A small-molecule ligand and the protein it binds are described below.
Small molecule (SMILES): CC(C)C[C@H](NC(=O)[C@@H](O)[C@H](N)Cc1ccccc1)C(=O)O

Binding-site contacts:
Ligand atom C13 contacts residue ARG380 of chain 1.E at 3.6 Å.
Ligand atom O2 contacts residue ZN1 of chain 1.UA at 2.1 Å.
Ligand atom O2 contacts residue ASP296 of chain 1.E at 3.0 Å (salt-bridge).
Ligand atom C2 contacts residue MG1 of chain 1.WA at 3.5 Å.
Ligand atom O2 contacts residue CO31 of chain 1.TA at 2.8 Å (h-bond).
Ligand atom C3 contacts residue ASP376 of chain 1.E at 3.3 Å.
Ligand atom C11 contacts residue PHE315 of chain 1.E at 3.7 Å (hydrophobic).
Ligand atom C10 contacts residue MET309 of chain 1.E at 3.0 Å (hydrophobic).
Ligand atom O2 contacts residue LYS291 of chain 1.E at 3.2 Å (salt-bridge).
Ligand atom O4 contacts residue THR405 of chain 1.E at 3.5 Å.
Ligand atom C1 contacts residue THR403 of chain 1.E at 3.7 Å.
Ligand atom N1 contacts residue CO31 of chain 1.TA at 3.4 Å (h-bond).
Ligand atom O3 contacts residue MG1 of chain 1.WA at 3.2 Å.
Ligand atom C13 contacts residue CO31 of chain 1.TA at 3.7 Å.
Ligand atom C3 contacts residue MG1 of chain 1.WA at 3.5 Å.
Ligand atom N2 contacts residue LYS291 of chain 1.E at 3.5 Å (salt-bridge).
Ligand atom N2 contacts residue ZN1 of chain 1.UA at 2.5 Å.
Ligand atom N1 contacts residue LEU404 of chain 1.E at 3.1 Å (h-bond).
Ligand atom N2 contacts residue ASP316 of chain 1.E at 2.8 Å (salt-bridge).
Ligand atom O2 contacts residue ASP376 of chain 1.E at 3.1 Å (salt-bridge).
Ligand atom N2 contacts residue ASP296 of chain 1.E at 3.5 Å (salt-bridge).
Ligand atom C2 contacts residue LEU404 of chain 1.E at 3.1 Å (hydrophobic).
Ligand atom C12 contacts residue ALA494 of chain 1.E at 3.7 Å (hydrophobic).
Ligand atom N1 contacts residue ASP376 of chain 1.E at 3.6 Å (salt-bridge).
Ligand atom O2 contacts residue GLU378 of chain 1.E at 3.2 Å (salt-bridge).
Ligand atom C3 contacts residue LEU404 of chain 1.E at 3.6 Å (hydrophobic).
Ligand atom N2 contacts residue THR403 of chain 1.E at 3.3 Å (h-bond).
Ligand atom C9 contacts residue MET313 of chain 1.E at 3.6 Å (hydrophobic).
Ligand atom O4 contacts residue GLY406 of chain 1.E at 2.9 Å (h-bond).
Ligand atom O3 contacts residue ASP376 of chain 1.E at 3.0 Å (salt-bridge).
Ligand atom C16 contacts residue ARG380 of chain 1.E at 3.5 Å.
Ligand atom O3 contacts residue LYS303 of chain 1.E at 3.0 Å (salt-bridge).
Ligand atom C6 contacts residue THR403 of chain 1.E at 3.3 Å.
Ligand atom C2 contacts residue LYS291 of chain 1.E at 3.7 Å.
Ligand atom C2 contacts residue CO31 of chain 1.TA at 3.3 Å.
Ligand atom C6 contacts residue LEU404 of chain 1.E at 3.5 Å (hydrophobic).
Ligand atom O2 contacts residue MG1 of chain 1.WA at 2.3 Å.
Ligand atom C2 contacts residue ZN1 of chain 1.UA at 3.1 Å.
Ligand atom C10 contacts residue MET313 of chain 1.E at 3.7 Å (hydrophobic).
Ligand atom C1 contacts residue ZN1 of chain 1.UA at 3.3 Å.

Sequence of chain 1.E:
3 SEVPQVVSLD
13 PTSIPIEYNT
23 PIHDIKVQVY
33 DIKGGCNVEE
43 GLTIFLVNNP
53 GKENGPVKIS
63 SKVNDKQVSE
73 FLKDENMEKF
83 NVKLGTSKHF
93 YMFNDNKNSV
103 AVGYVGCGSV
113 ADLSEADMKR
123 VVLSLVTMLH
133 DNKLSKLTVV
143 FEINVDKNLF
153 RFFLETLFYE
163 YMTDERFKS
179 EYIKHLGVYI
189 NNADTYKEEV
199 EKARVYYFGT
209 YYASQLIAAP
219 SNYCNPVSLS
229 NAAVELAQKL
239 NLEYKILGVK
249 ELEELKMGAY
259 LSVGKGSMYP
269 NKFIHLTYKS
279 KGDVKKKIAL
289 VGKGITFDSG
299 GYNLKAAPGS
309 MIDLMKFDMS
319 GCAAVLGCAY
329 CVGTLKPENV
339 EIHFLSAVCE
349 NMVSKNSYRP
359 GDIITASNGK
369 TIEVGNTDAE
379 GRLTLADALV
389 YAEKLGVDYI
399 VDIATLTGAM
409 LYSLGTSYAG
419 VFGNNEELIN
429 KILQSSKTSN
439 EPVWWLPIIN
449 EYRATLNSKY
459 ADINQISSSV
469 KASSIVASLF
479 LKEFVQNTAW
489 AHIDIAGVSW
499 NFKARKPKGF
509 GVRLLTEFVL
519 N